Binding-site contacts:
Ligand atom C10 contacts residue C151 of chain 41.D at 3.4 Å.
Ligand atom O3S contacts residue ARG224 of chain 41.A at 2.9 Å (salt-bridge).
Ligand atom S1 contacts residue GLY222 of chain 41.A at 3.0 Å (h-bond).
Ligand atom C11 contacts residue C151 of chain 41.D at 3.5 Å.
Ligand atom S1 contacts residue ARG224 of chain 41.A at 4.3 Å.
Ligand atom C1 contacts residue TRP374 of chain 41.A at 3.6 Å (hydrophobic).
Ligand atom O1S contacts residue TRP374 of chain 41.A at 4.3 Å.
Ligand atom C13 contacts residue C151 of chain 41.D at 4.5 Å.
Ligand atom O1S contacts residue PHE223 of chain 41.A at 4.5 Å.
Ligand atom C3 contacts residue TRP374 of chain 41.A at 4.3 Å (hydrophobic).
Ligand atom C7 contacts residue C151 of chain 41.D at 3.4 Å.
Ligand atom O3S contacts residue PHE223 of chain 41.A at 3.9 Å.
Ligand atom O3S contacts residue GLY222 of chain 41.A at 2.9 Å (h-bond).
Ligand atom O2S contacts residue ARG224 of chain 41.A at 4.5 Å.
Ligand atom O3S contacts residue TRP374 of chain 41.A at 3.3 Å.
Ligand atom C5 contacts residue C151 of chain 41.D at 4.0 Å.
Ligand atom S1 contacts residue TRP374 of chain 41.A at 4.0 Å.
Ligand atom S1 contacts residue LYS215 of chain 41.A at 4.1 Å.
Ligand atom O2S contacts residue GLY222 of chain 41.A at 3.3 Å (h-bond).
Ligand atom C9 contacts residue C151 of chain 41.D at 3.4 Å.
Ligand atom O1S contacts residue GLY222 of chain 41.A at 2.3 Å (h-bond).
Ligand atom C8 contacts residue C151 of chain 41.D at 3.7 Å.
Ligand atom C6 contacts residue C151 of chain 41.D at 4.2 Å.
Ligand atom C2 contacts residue TRP374 of chain 41.A at 4.1 Å (hydrophobic).
Ligand atom C16 contacts residue ASP229 of chain 41.A at 4.3 Å.
Ligand atom C12 contacts residue C151 of chain 41.D at 3.4 Å.
Ligand atom O1S contacts residue LYS215 of chain 41.A at 2.7 Å (salt-bridge).

Sequence of chain 41.A:
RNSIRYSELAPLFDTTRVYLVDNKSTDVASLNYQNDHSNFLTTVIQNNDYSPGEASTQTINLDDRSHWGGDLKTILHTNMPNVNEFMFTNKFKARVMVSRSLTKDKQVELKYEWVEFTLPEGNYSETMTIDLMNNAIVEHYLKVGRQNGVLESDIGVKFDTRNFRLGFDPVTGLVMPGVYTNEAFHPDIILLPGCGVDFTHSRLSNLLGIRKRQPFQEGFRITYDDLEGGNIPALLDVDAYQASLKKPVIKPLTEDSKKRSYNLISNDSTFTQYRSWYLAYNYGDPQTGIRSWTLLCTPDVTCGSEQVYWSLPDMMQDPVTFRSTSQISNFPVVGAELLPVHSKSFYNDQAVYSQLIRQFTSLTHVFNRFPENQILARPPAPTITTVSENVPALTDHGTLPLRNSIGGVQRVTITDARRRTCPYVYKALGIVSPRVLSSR

The protein below binds the small molecule below.
Small molecule (SMILES): CCCCCCCCCCCC[N+](C)(C)CCCS(=O)(=O)O